Binding-site contacts:
Ligand atom C2 contacts residue ALA236 of chain 1.A at 3.7 Å (hydrophobic).
Ligand atom O2 contacts residue ARG163 of chain 1.A at 2.9 Å (salt-bridge).
Ligand atom N3 contacts residue GLY142 of chain 1.A at 3.3 Å.
Ligand atom N3 contacts residue ARG95 of chain 1.A at 3.5 Å.
Ligand atom C13 contacts residue DMS1 of chain 1.K at 3.5 Å.
Ligand atom C21 contacts residue DMS1 of chain 1.L at 3.7 Å.
Ligand atom C22 contacts residue DMS1 of chain 1.K at 3.5 Å.
Ligand atom O2 contacts residue DMS1 of chain 1.C at 3.7 Å.
Ligand atom C13 contacts residue ARG95 of chain 1.A at 3.5 Å.
Ligand atom C12 contacts residue SER235 of chain 1.A at 3.6 Å.
Ligand atom C6 contacts residue SER188 of chain 1.A at 3.1 Å.
Ligand atom C12 contacts residue ALA236 of chain 1.A at 3.7 Å (hydrophobic).
Ligand atom O4 contacts residue GLY283 of chain 1.A at 3.4 Å (h-bond).
Ligand atom O1 contacts residue SER43 of chain 1.A at 3.3 Å.
Ligand atom C8 contacts residue ARG163 of chain 1.A at 3.6 Å.
Ligand atom O4 contacts residue SER282 of chain 1.A at 2.8 Å (h-bond).
Ligand atom N1 contacts residue DMS1 of chain 1.K at 3.7 Å.
Ligand atom O2 contacts residue DMS1 of chain 1.L at 3.7 Å.
Ligand atom O1 contacts residue TYR14 of chain 1.A at 3.5 Å.
Ligand atom C15 contacts residue TYR14 of chain 1.A at 3.7 Å (hydrophobic).
Ligand atom C19 contacts residue DMS1 of chain 1.K at 3.6 Å.
Ligand atom O3 contacts residue ARG163 of chain 1.A at 2.9 Å (salt-bridge).
Ligand atom C8 contacts residue SER188 of chain 1.A at 3.4 Å.
Ligand atom O3 contacts residue DMS1 of chain 1.C at 3.6 Å.
Ligand atom C21 contacts residue TYR252 of chain 1.A at 3.7 Å (hydrophobic).
Ligand atom O4 contacts residue ALA236 of chain 1.A at 3.4 Å.
Ligand atom C8 contacts residue DMS1 of chain 1.C at 3.6 Å.
Ligand atom C20 contacts residue DMS1 of chain 1.K at 3.4 Å.
Ligand atom C23 contacts residue SER282 of chain 1.A at 3.2 Å.
Ligand atom C7 contacts residue SER188 of chain 1.A at 3.4 Å.
Ligand atom C18 contacts residue TYR14 of chain 1.A at 3.4 Å (hydrophobic).
Ligand atom C16 contacts residue TYR14 of chain 1.A at 3.6 Å (hydrophobic).
Ligand atom C16 contacts residue ASN62 of chain 1.A at 3.7 Å.
Ligand atom C17 contacts residue TYR14 of chain 1.A at 3.6 Å (hydrophobic).
Ligand atom C11 contacts residue SER235 of chain 1.A at 3.6 Å.
Ligand atom C11 contacts residue DMS1 of chain 1.L at 3.5 Å.
Ligand atom O3 contacts residue SER188 of chain 1.A at 2.8 Å (h-bond).
Ligand atom C23 contacts residue ALA236 of chain 1.A at 3.7 Å (hydrophobic).
Ligand atom C5 contacts residue ARG95 of chain 1.A at 3.6 Å.
Ligand atom C22 contacts residue SER282 of chain 1.A at 3.6 Å.

The protein below binds the small molecule below.
Small molecule (SMILES): Cc1cc(C)c(C)c(S(=O)(=O)Nc2cccc(-n3ncc(C(=O)O)c3C3CC3)c2)c1C

Sequence of chain 1.A:
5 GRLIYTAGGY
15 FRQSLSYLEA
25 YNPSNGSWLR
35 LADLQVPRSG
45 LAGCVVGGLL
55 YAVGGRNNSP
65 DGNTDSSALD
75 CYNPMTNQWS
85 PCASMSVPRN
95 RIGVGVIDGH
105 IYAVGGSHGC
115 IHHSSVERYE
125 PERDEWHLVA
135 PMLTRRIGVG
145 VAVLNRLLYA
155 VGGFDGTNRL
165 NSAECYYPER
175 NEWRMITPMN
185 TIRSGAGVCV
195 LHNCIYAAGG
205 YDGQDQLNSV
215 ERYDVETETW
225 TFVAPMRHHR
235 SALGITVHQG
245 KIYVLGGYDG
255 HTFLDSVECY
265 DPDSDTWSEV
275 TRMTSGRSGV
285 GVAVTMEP